The small molecule below binds the protein below.
Small molecule (SMILES): CC(C)(CO[P](=O)(O)O[P](=O)(O)OC[C@H]1O[C@@H](n2cnc3c(N)ncnc32)[C@H](O)[C@@H]1OP(=O)(O)O)[C@@H](O)C(=O)NCCC(=O)NCCSCC(=O)c1ccccc1

Binding-site contacts:
Ligand atom C2B contacts residue SER67 of chain 1.C at 3.6 Å.
Ligand atom C7B contacts residue GLN48 of chain 1.D at 3.5 Å.
Ligand atom C2B contacts residue GLN48 of chain 1.D at 3.5 Å.
Ligand atom N8P contacts residue HIS89 of chain 1.D at 2.8 Å (h-bond).
Ligand atom CB contacts residue GLU63 of chain 1.C at 3.4 Å.
Ligand atom O5P contacts residue SER92 of chain 1.D at 2.8 Å (h-bond).
Ligand atom CAP contacts residue VAL90 of chain 1.D at 3.5 Å (hydrophobic).
Ligand atom C5P contacts residue SER92 of chain 1.D at 3.5 Å.
Ligand atom S1P contacts residue GLY82 of chain 1.C at 3.5 Å (h-bond).
Ligand atom C7B contacts residue SER67 of chain 1.C at 3.3 Å.
Ligand atom N8P contacts residue ARG91 of chain 1.D at 3.5 Å (salt-bridge).
Ligand atom O9A contacts residue ARG91 of chain 1.D at 2.3 Å (salt-bridge).
Ligand atom O1B contacts residue GLN48 of chain 1.D at 3.7 Å.
Ligand atom O1B contacts residue HIS54 of chain 1.D at 3.4 Å (h-bond).
Ligand atom C4B contacts residue PRO49 of chain 1.D at 3.6 Å (hydrophobic).
Ligand atom O3D contacts residue ARG91 of chain 1.D at 3.4 Å (salt-bridge).
Ligand atom O1B contacts residue GLY55 of chain 1.D at 2.9 Å (h-bond).
Ligand atom C5B contacts residue PRO49 of chain 1.D at 3.5 Å (hydrophobic).
Ligand atom OAP contacts residue VAL90 of chain 1.D at 2.8 Å (h-bond).
Ligand atom CEP contacts residue LEU83 of chain 1.C at 3.7 Å (hydrophobic).
Ligand atom C3B contacts residue HIS54 of chain 1.D at 3.6 Å.
Ligand atom C3B contacts residue GLN48 of chain 1.D at 3.5 Å.
Ligand atom C7P contacts residue ARG91 of chain 1.D at 3.5 Å.
Ligand atom CB contacts residue SER67 of chain 1.C at 3.5 Å.
Ligand atom S1P contacts residue GLN48 of chain 1.D at 3.5 Å (h-bond).
Ligand atom O9P contacts residue SER92 of chain 1.D at 3.7 Å.
Ligand atom N8P contacts residue VAL90 of chain 1.D at 3.3 Å.
Ligand atom N4P contacts residue HIS89 of chain 1.D at 3.6 Å.
Ligand atom OAP contacts residue HIS89 of chain 1.D at 3.6 Å.
Ligand atom C7P contacts residue SER92 of chain 1.D at 3.6 Å.
Ligand atom C6B contacts residue SER67 of chain 1.C at 3.5 Å.
Ligand atom C9P contacts residue VAL90 of chain 1.D at 3.5 Å (hydrophobic).
Ligand atom P3D contacts residue ARG91 of chain 1.D at 3.2 Å.
Ligand atom CB contacts residue GLY82 of chain 1.C at 3.3 Å.
Ligand atom C6P contacts residue SER92 of chain 1.D at 3.5 Å.
Ligand atom N4P contacts residue GLY82 of chain 1.C at 2.9 Å (h-bond).
Ligand atom C2P contacts residue LEU53 of chain 1.D at 3.4 Å (hydrophobic).
Ligand atom C6P contacts residue GLY82 of chain 1.C at 3.5 Å.
Ligand atom N6A contacts residue LEU136 of chain 1.C at 3.4 Å.
Ligand atom C7P contacts residue HIS89 of chain 1.D at 3.2 Å.

Sequence of chain 1.D:
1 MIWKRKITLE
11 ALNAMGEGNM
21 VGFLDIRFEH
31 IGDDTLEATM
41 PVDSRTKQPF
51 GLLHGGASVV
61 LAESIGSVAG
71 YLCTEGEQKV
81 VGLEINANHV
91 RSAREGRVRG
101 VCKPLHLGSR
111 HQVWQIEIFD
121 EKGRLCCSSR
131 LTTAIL

Sequence of chain 1.C:
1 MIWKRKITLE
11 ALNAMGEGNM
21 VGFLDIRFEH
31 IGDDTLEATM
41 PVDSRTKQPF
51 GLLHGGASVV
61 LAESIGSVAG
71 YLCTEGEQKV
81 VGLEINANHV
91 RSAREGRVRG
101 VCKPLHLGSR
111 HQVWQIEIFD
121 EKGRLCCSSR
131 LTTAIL